A small-molecule ligand and the protein it binds are described below.
Small molecule (SMILES): O=[N+]([O-])c1ccc(F)c(O)c1

Sequence of chain 1.A:
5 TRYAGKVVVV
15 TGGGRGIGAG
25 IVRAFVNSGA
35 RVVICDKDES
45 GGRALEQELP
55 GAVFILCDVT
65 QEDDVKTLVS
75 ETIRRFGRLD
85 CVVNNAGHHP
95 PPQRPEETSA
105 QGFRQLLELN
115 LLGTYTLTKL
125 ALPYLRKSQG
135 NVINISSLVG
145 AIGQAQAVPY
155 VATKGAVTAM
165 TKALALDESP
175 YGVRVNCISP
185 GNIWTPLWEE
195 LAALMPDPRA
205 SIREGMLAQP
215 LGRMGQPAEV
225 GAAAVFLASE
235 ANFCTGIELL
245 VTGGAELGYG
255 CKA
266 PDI

Binding-site contacts:
Ligand atom C2 contacts residue NAD1 of chain 1.D at 3.4 Å.
Ligand atom C5 contacts residue NAD1 of chain 1.D at 3.9 Å.
Ligand atom O contacts residue NAD1 of chain 1.D at 4.2 Å.
Ligand atom C2 contacts residue HIS93 of chain 1.A at 3.9 Å.
Ligand atom O contacts residue LEU195 of chain 1.A at 3.8 Å.
Ligand atom N contacts residue TYR154 of chain 1.A at 3.8 Å.
Ligand atom O1 contacts residue SER141 of chain 1.A at 2.5 Å (h-bond).
Ligand atom O2 contacts residue GLY185 of chain 1.A at 4.2 Å.
Ligand atom O2 contacts residue NAD1 of chain 1.D at 3.7 Å.
Ligand atom C4 contacts residue NAD1 of chain 1.D at 3.8 Å.
Ligand atom O2 contacts residue SER141 of chain 1.A at 3.0 Å (h-bond).
Ligand atom O2 contacts residue VAL143 of chain 1.A at 3.5 Å.
Ligand atom O1 contacts residue TYR154 of chain 1.A at 2.7 Å (h-bond).
Ligand atom F contacts residue LEU195 of chain 1.A at 3.4 Å.
Ligand atom C1 contacts residue TYR154 of chain 1.A at 3.7 Å (hydrophobic).
Ligand atom C3 contacts residue GLN148 of chain 1.A at 4.3 Å.
Ligand atom O contacts residue HIS93 of chain 1.A at 3.3 Å.
Ligand atom N contacts residue VAL143 of chain 1.A at 4.3 Å.
Ligand atom C3 contacts residue ASN186 of chain 1.A at 3.7 Å.
Ligand atom C contacts residue NAD1 of chain 1.D at 3.8 Å.
Ligand atom C contacts residue HIS93 of chain 1.A at 3.8 Å.
Ligand atom O1 contacts residue HIS93 of chain 1.A at 4.3 Å.
Ligand atom O contacts residue LEU191 of chain 1.A at 3.1 Å.
Ligand atom N contacts residue NAD1 of chain 1.D at 3.2 Å.
Ligand atom O2 contacts residue PRO184 of chain 1.A at 4.3 Å.
Ligand atom C4 contacts residue ASN186 of chain 1.A at 3.6 Å.
Ligand atom C4 contacts residue TRP192 of chain 1.A at 3.2 Å (hydrophobic).
Ligand atom C3 contacts residue TRP192 of chain 1.A at 4.2 Å (hydrophobic).
Ligand atom C2 contacts residue TYR154 of chain 1.A at 4.2 Å (hydrophobic).
Ligand atom O1 contacts residue VAL143 of chain 1.A at 4.0 Å.
Ligand atom C5 contacts residue LEU195 of chain 1.A at 4.2 Å (hydrophobic).
Ligand atom F contacts residue TRP192 of chain 1.A at 3.1 Å.
Ligand atom O2 contacts residue TYR253 of chain 3.A at 2.9 Å (h-bond).
Ligand atom C1 contacts residue HIS93 of chain 1.A at 3.4 Å.
Ligand atom C1 contacts residue NAD1 of chain 1.D at 3.5 Å.
Ligand atom C3 contacts residue NAD1 of chain 1.D at 3.7 Å.
Ligand atom N contacts residue SER141 of chain 1.A at 3.1 Å (h-bond).
Ligand atom O1 contacts residue NAD1 of chain 1.D at 3.1 Å.
Ligand atom N contacts residue TYR253 of chain 3.A at 4.3 Å.
Ligand atom C5 contacts residue TRP192 of chain 1.A at 3.5 Å (hydrophobic).

Sequence of chain 3.A:
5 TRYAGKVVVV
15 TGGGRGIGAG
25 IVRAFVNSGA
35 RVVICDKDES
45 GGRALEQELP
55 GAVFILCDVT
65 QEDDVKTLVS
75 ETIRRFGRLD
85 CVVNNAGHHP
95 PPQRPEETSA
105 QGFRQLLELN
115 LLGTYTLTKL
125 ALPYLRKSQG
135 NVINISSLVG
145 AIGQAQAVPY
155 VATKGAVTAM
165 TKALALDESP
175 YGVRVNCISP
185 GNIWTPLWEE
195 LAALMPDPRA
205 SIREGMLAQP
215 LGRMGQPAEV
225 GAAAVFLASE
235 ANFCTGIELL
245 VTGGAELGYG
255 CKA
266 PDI